Sequence of chain 1.W:
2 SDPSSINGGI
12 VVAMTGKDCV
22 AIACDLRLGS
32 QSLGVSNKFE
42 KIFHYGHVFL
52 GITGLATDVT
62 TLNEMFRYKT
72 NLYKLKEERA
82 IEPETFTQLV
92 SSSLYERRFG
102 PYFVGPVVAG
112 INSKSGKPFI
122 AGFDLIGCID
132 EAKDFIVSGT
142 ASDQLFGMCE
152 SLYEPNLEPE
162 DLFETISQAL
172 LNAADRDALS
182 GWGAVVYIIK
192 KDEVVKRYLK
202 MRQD

Binding-site contacts:
Ligand atom C27 contacts residue THR21 of chain 1.V at 3.4 Å.
Ligand atom C58 contacts residue GLY168 of chain 1.V at 3.0 Å.
Ligand atom C45 contacts residue ALA49 of chain 1.V at 3.7 Å (hydrophobic).
Ligand atom N41 contacts residue GLY47 of chain 1.V at 3.0 Å (h-bond).
Ligand atom C59 contacts residue THR1 of chain 1.V at 2.5 Å.
Ligand atom C27 contacts residue ALA27 of chain 1.V at 3.4 Å (hydrophobic).
Ligand atom C58 contacts residue ARG19 of chain 1.V at 3.3 Å.
Ligand atom C24 contacts residue ALA49 of chain 1.V at 3.8 Å (hydrophobic).
Ligand atom C47 contacts residue THR1 of chain 1.V at 1.4 Å.
Ligand atom O48 contacts residue GLY47 of chain 1.V at 3.2 Å (h-bond).
Ligand atom C43 contacts residue THR1 of chain 1.V at 2.6 Å.
Ligand atom C44 contacts residue THR1 of chain 1.V at 3.6 Å.
Ligand atom C42 contacts residue THR1 of chain 1.V at 2.3 Å.
Ligand atom C46 contacts residue SER20 of chain 1.V at 3.6 Å.
Ligand atom C34 contacts residue GLY47 of chain 1.V at 3.6 Å.
Ligand atom C45 contacts residue THR52 of chain 1.V at 3.8 Å.
Ligand atom C35 contacts residue THR48 of chain 1.V at 3.7 Å.
Ligand atom C51 contacts residue GLY168 of chain 1.V at 3.7 Å.
Ligand atom C28 contacts residue THR21 of chain 1.V at 3.8 Å.
Ligand atom N41 contacts residue THR1 of chain 1.V at 3.6 Å.
Ligand atom O29 contacts residue ALA49 of chain 1.V at 3.1 Å (h-bond).
Ligand atom C19 contacts residue THR48 of chain 1.V at 3.6 Å.
Ligand atom C39 contacts residue GLY47 of chain 1.V at 3.6 Å.
Ligand atom N22 contacts residue ASP125 of chain 1.W at 3.3 Å (salt-bridge).
Ligand atom O48 contacts residue THR1 of chain 1.V at 2.3 Å (h-bond).
Ligand atom O40 contacts residue SER20 of chain 1.V at 3.5 Å (h-bond).
Ligand atom C58 contacts residue LYS33 of chain 1.V at 3.5 Å.
Ligand atom N30 contacts residue THR21 of chain 1.V at 3.0 Å (h-bond).
Ligand atom C58 contacts residue THR1 of chain 1.V at 2.5 Å.
Ligand atom O60 contacts residue THR1 of chain 1.V at 2.8 Å (h-bond).
Ligand atom C31 contacts residue GLY47 of chain 1.V at 3.4 Å.
Ligand atom O9 contacts residue ASP125 of chain 1.W at 3.7 Å.
Ligand atom C51 contacts residue THR1 of chain 1.V at 1.5 Å.
Ligand atom C43 contacts residue GLY47 of chain 1.V at 3.5 Å.
Ligand atom O40 contacts residue THR21 of chain 1.V at 3.2 Å (h-bond).
Ligand atom C23 contacts residue THR21 of chain 1.V at 3.4 Å.
Ligand atom O60 contacts residue MES1 of chain 1.QA at 2.5 Å (h-bond).
Ligand atom O21 contacts residue GLN22 of chain 1.V at 3.8 Å.
Ligand atom O48 contacts residue MES1 of chain 1.QA at 3.4 Å (h-bond).
Ligand atom C2 contacts residue SER5 of chain 1.W at 3.6 Å.

The protein below binds the small molecule below.
Small molecule (SMILES): CC(C)C[C@H](NC(=O)[C@H](CCc1ccccc1)NC(=O)CN1CCOCC1)C(=O)N[C@@H](Cc1ccccc1)C(=O)N[C@@H](CC(C)C)[C@@H](O)[C@H](C)CO

Sequence of chain 1.V:
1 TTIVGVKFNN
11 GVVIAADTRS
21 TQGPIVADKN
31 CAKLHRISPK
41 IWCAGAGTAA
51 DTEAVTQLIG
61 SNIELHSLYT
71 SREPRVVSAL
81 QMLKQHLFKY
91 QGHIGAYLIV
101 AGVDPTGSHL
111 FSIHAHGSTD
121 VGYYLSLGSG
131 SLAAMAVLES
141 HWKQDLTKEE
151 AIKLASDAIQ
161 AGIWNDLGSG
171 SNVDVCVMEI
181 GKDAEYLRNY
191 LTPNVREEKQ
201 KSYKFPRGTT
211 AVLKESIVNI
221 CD